Sequence of chain 1.A:
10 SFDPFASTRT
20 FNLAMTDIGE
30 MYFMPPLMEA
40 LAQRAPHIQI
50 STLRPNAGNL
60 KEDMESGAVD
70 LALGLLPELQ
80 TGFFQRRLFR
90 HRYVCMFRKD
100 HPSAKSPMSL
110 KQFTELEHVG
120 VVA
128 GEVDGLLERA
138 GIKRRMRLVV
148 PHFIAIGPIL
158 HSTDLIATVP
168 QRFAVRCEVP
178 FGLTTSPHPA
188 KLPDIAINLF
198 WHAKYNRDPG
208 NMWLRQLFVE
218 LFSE

Binding-site contacts:
Ligand atom C4 contacts residue ARG169 of chain 1.A at 3.9 Å.
Ligand atom C5 contacts residue TYR31 of chain 1.A at 3.8 Å (hydrophobic).
Ligand atom O1' contacts residue ILE194 of chain 1.A at 4.0 Å.
Ligand atom C3 contacts residue PRO167 of chain 1.A at 4.4 Å (hydrophobic).
Ligand atom O2 contacts residue ILE27 of chain 1.A at 4.2 Å.
Ligand atom C5 contacts residue ILE27 of chain 1.A at 4.0 Å (hydrophobic).
Ligand atom C1 contacts residue ILE27 of chain 1.A at 4.0 Å (hydrophobic).
Ligand atom C4 contacts residue PHE88 of chain 1.A at 4.2 Å (hydrophobic).
Ligand atom C3 contacts residue HIS90 of chain 1.A at 3.2 Å.
Ligand atom C6 contacts residue TYR31 of chain 1.A at 4.5 Å (hydrophobic).
Ligand atom C5 contacts residue PHE88 of chain 1.A at 3.8 Å (hydrophobic).
Ligand atom C6 contacts residue ILE194 of chain 1.A at 4.3 Å (hydrophobic).
Ligand atom C1' contacts residue ILE194 of chain 1.A at 4.0 Å (hydrophobic).
Ligand atom C4 contacts residue HIS90 of chain 1.A at 3.4 Å.
Ligand atom O2' contacts residue THR25 of chain 1.A at 3.0 Å (h-bond).
Ligand atom C1 contacts residue ILE194 of chain 1.A at 4.0 Å (hydrophobic).
Ligand atom C4 contacts residue ILE27 of chain 1.A at 3.7 Å (hydrophobic).
Ligand atom C3 contacts residue ILE27 of chain 1.A at 3.5 Å (hydrophobic).
Ligand atom C6 contacts residue ILE27 of chain 1.A at 4.2 Å (hydrophobic).
Ligand atom O2 contacts residue HIS90 of chain 1.A at 4.4 Å.
Ligand atom C2 contacts residue ILE27 of chain 1.A at 3.6 Å (hydrophobic).
Ligand atom C6 contacts residue GLY28 of chain 1.A at 3.7 Å.
Ligand atom C1' contacts residue GLY28 of chain 1.A at 3.9 Å.
Ligand atom O2' contacts residue GLY73 of chain 1.A at 3.9 Å.
Ligand atom O1' contacts residue GLY73 of chain 1.A at 3.9 Å.
Ligand atom C6 contacts residue PHE32 of chain 1.A at 3.9 Å (hydrophobic).
Ligand atom C1' contacts residue GLY73 of chain 1.A at 4.2 Å.
Ligand atom O2 contacts residue ILE194 of chain 1.A at 3.7 Å.
Ligand atom C1' contacts residue THR25 of chain 1.A at 3.4 Å.
Ligand atom C6 contacts residue PHE88 of chain 1.A at 4.3 Å (hydrophobic).
Ligand atom C2 contacts residue ILE194 of chain 1.A at 3.9 Å (hydrophobic).
Ligand atom C3 contacts residue ILE194 of chain 1.A at 4.4 Å (hydrophobic).
Ligand atom O1' contacts residue GLY28 of chain 1.A at 3.5 Å.
Ligand atom C2 contacts residue HIS90 of chain 1.A at 4.1 Å.
Ligand atom C1 contacts residue THR25 of chain 1.A at 4.4 Å.
Ligand atom O1' contacts residue PHE32 of chain 1.A at 3.5 Å.
Ligand atom O1' contacts residue THR25 of chain 1.A at 3.6 Å (h-bond).
Ligand atom C1 contacts residue GLY28 of chain 1.A at 4.0 Å.
Ligand atom O2' contacts residue ILE194 of chain 1.A at 3.8 Å.
Ligand atom O1' contacts residue LEU72 of chain 1.A at 3.8 Å.

A small-molecule ligand and the protein it binds are described below.
Small molecule (SMILES): O=C(O)c1ccccc1O